The small molecule below binds the protein below.
Small molecule (SMILES): CC(=O)N[C@@H]1[C@@H](O)[C@H](O)[C@@H](CO)O[C@H]1O

Binding-site contacts:
Ligand atom C7 contacts residue HIS139 of chain 1.B at 3.6 Å.
Ligand atom C3 contacts residue ASN136 of chain 1.B at 3.8 Å.
Ligand atom O7 contacts residue ASN136 of chain 1.B at 3.7 Å.
Ligand atom C1 contacts residue ASN136 of chain 1.B at 1.4 Å.
Ligand atom C5 contacts residue ASN136 of chain 1.B at 3.7 Å.
Ligand atom N2 contacts residue ASN136 of chain 1.B at 2.9 Å (h-bond).
Ligand atom O5 contacts residue ASN136 of chain 1.B at 2.4 Å (h-bond).
Ligand atom C8 contacts residue HIS139 of chain 1.B at 3.7 Å.
Ligand atom C7 contacts residue ASN136 of chain 1.B at 3.5 Å.
Ligand atom O7 contacts residue HIS139 of chain 1.B at 3.1 Å.
Ligand atom O6 contacts residue ASN136 of chain 1.B at 4.4 Å.
Ligand atom C2 contacts residue ASN136 of chain 1.B at 2.5 Å.
Ligand atom C4 contacts residue ASN136 of chain 1.B at 4.2 Å.

Sequence of chain 1.B:
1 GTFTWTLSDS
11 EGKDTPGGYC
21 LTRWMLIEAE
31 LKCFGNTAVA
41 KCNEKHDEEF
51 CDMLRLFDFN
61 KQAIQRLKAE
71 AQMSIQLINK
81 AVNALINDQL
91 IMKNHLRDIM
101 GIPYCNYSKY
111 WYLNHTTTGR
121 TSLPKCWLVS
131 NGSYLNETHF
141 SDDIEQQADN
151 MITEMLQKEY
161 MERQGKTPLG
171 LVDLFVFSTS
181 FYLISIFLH